Binding-site contacts:
Ligand atom C4 contacts residue LEU480 of chain 1.A at 3.7 Å (hydrophobic).
Ligand atom N9 contacts residue ILE463 of chain 1.A at 3.9 Å.
Ligand atom C8 contacts residue PHE532 of chain 1.A at 3.9 Å (hydrophobic).
Ligand atom O6 contacts residue LEU480 of chain 1.A at 3.6 Å.
Ligand atom O2 contacts residue PHE532 of chain 1.A at 3.9 Å.
Ligand atom C5 contacts residue LEU480 of chain 1.A at 3.3 Å (hydrophobic).
Ligand atom C4 contacts residue PHE532 of chain 1.A at 3.5 Å (hydrophobic).
Ligand atom O6 contacts residue ASN465 of chain 1.A at 4.0 Å.
Ligand atom N7 contacts residue PHE532 of chain 1.A at 3.8 Å.
Ligand atom C2 contacts residue LEU480 of chain 1.A at 3.9 Å (hydrophobic).
Ligand atom N1 contacts residue PHE532 of chain 1.A at 3.7 Å.
Ligand atom N3 contacts residue PHE532 of chain 1.A at 3.4 Å.
Ligand atom N1 contacts residue LEU480 of chain 1.A at 3.5 Å.
Ligand atom O6 contacts residue PHE532 of chain 1.A at 4.0 Å.
Ligand atom N3 contacts residue LEU480 of chain 1.A at 3.9 Å.
Ligand atom C10 contacts residue LEU480 of chain 1.A at 4.3 Å (hydrophobic).
Ligand atom C10 contacts residue PHE532 of chain 1.A at 3.8 Å (hydrophobic).
Ligand atom N7 contacts residue ASN465 of chain 1.A at 2.9 Å (h-bond).
Ligand atom C5 contacts residue ASN465 of chain 1.A at 4.1 Å.
Ligand atom C2 contacts residue PHE532 of chain 1.A at 3.5 Å (hydrophobic).
Ligand atom C11 contacts residue PHE532 of chain 1.A at 3.8 Å (hydrophobic).
Ligand atom N9 contacts residue ASN465 of chain 1.A at 4.4 Å.
Ligand atom C2 contacts residue PHE484 of chain 1.A at 4.2 Å (hydrophobic).
Ligand atom N7 contacts residue LEU480 of chain 1.A at 3.8 Å.
Ligand atom C12 contacts residue PHE484 of chain 1.A at 3.9 Å (hydrophobic).
Ligand atom C8 contacts residue ASP462 of chain 1.A at 4.3 Å.
Ligand atom C14 contacts residue PHE484 of chain 1.A at 3.7 Å (hydrophobic).
Ligand atom C6 contacts residue LEU480 of chain 1.A at 3.2 Å (hydrophobic).
Ligand atom N9 contacts residue LEU480 of chain 1.A at 4.4 Å.
Ligand atom N9 contacts residue PHE532 of chain 1.A at 3.6 Å.
Ligand atom C10 contacts residue GLY528 of chain 1.A at 3.9 Å.
Ligand atom C10 contacts residue PHE484 of chain 1.A at 4.3 Å (hydrophobic).
Ligand atom C5 contacts residue PHE532 of chain 1.A at 3.7 Å (hydrophobic).
Ligand atom C8 contacts residue ASN465 of chain 1.A at 3.0 Å.
Ligand atom O2 contacts residue PHE484 of chain 1.A at 3.8 Å.
Ligand atom C8 contacts residue ILE463 of chain 1.A at 3.9 Å (hydrophobic).
Ligand atom O6 contacts residue VAL466 of chain 1.A at 4.5 Å.
Ligand atom O6 contacts residue GLN529 of chain 1.A at 3.3 Å (h-bond).
Ligand atom C6 contacts residue PHE532 of chain 1.A at 3.7 Å (hydrophobic).
Ligand atom C8 contacts residue LEU480 of chain 1.A at 4.4 Å (hydrophobic).

Sequence of chain 1.A:
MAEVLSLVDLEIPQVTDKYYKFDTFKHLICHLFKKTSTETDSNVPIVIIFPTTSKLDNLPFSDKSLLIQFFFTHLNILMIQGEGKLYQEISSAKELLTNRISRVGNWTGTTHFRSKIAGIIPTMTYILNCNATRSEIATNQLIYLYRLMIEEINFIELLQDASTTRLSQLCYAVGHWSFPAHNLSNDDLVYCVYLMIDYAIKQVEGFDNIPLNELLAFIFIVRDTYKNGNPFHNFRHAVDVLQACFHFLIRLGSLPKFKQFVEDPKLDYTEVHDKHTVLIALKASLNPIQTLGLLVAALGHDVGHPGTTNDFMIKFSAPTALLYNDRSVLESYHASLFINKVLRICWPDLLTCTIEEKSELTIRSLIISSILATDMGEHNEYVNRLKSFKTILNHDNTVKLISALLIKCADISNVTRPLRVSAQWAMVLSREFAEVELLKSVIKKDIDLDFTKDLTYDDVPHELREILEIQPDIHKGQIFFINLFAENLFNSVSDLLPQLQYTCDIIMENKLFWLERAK

This small molecule binds to this protein.
Small molecule (SMILES): CC(C)Cn1c(=O)n(C)c(=O)c2nc[nH]c21